A protein and the small-molecule ligand that binds it are described below.
Small molecule (SMILES): CC(=O)N[C@H]1[C@H](O[C@H]2[C@H](O)[C@@H](NC(C)=O)CO[C@@H]2CO)O[C@H](CO)[C@@H](O[C@@H]2O[C@H](CO[C@H]3O[C@H](CO)[C@@H](O)[C@H](O[C@H]4O[C@H](CO)[C@@H](O)[C@H](O)[C@@H]4O)[C@@H]3O)[C@@H](O)[C@H](O[C@H]3O[C@H](CO)[C@@H](O)[C@H](O)[C@@H]3O)[C@@H]2O)[C@@H]1O

Binding-site contacts:
Ligand atom C8 contacts residue ALA126 of chain 3.A at 3.9 Å (hydrophobic).
Ligand atom O6 contacts residue LEU28 of chain 2.B at 4.1 Å.
Ligand atom C8 contacts residue GLY125 of chain 3.A at 3.7 Å.
Ligand atom O7 contacts residue ASN62 of chain 3.B at 3.9 Å.
Ligand atom C8 contacts residue PRO8 of chain 3.B at 4.0 Å (hydrophobic).
Ligand atom O4 contacts residue LYS123 of chain 3.A at 4.3 Å.
Ligand atom C6 contacts residue PHE34 of chain 2.B at 3.7 Å (hydrophobic).
Ligand atom O6 contacts residue PRO8 of chain 3.B at 3.7 Å.
Ligand atom C3 contacts residue ASN62 of chain 3.B at 3.9 Å.
Ligand atom C7 contacts residue THR65 of chain 3.B at 4.4 Å.
Ligand atom C7 contacts residue GLU124 of chain 3.A at 3.8 Å.
Ligand atom O7 contacts residue ALA126 of chain 3.A at 4.3 Å.
Ligand atom C2 contacts residue ASN62 of chain 3.B at 2.5 Å.
Ligand atom N2 contacts residue GLU124 of chain 3.A at 4.1 Å.
Ligand atom C8 contacts residue THR65 of chain 3.B at 3.3 Å.
Ligand atom O7 contacts residue GLU124 of chain 3.A at 4.4 Å.
Ligand atom C5 contacts residue GLN7 of chain 3.B at 3.8 Å.
Ligand atom C5 contacts residue ASN62 of chain 3.B at 3.6 Å.
Ligand atom C8 contacts residue VAL148 of chain 3.A at 4.4 Å (hydrophobic).
Ligand atom O6 contacts residue PHE34 of chain 2.B at 4.0 Å.
Ligand atom O5 contacts residue ASN62 of chain 3.B at 2.2 Å (h-bond).
Ligand atom O7 contacts residue VAL148 of chain 3.A at 4.3 Å.
Ligand atom C8 contacts residue TRP30 of chain 2.B at 4.1 Å (hydrophobic).
Ligand atom O3 contacts residue GLU124 of chain 3.A at 3.5 Å (salt-bridge).
Ligand atom C4 contacts residue ASN62 of chain 3.B at 4.3 Å.
Ligand atom O6 contacts residue GLU124 of chain 3.A at 3.9 Å.
Ligand atom C1 contacts residue GLN7 of chain 3.B at 3.6 Å.
Ligand atom N2 contacts residue ASN62 of chain 3.B at 3.1 Å (h-bond).
Ligand atom O5 contacts residue GLN7 of chain 3.B at 2.8 Å (h-bond).
Ligand atom C7 contacts residue ASN62 of chain 3.B at 3.8 Å.
Ligand atom O7 contacts residue LEU38 of chain 3.A at 4.0 Å.
Ligand atom C6 contacts residue GLN7 of chain 3.B at 3.7 Å.
Ligand atom C1 contacts residue ASN62 of chain 3.B at 1.4 Å.
Ligand atom C6 contacts residue ALA6 of chain 3.B at 4.3 Å (hydrophobic).
Ligand atom O4 contacts residue PHE34 of chain 2.B at 4.1 Å.
Ligand atom C8 contacts residue GLU124 of chain 3.A at 3.4 Å.
Ligand atom C6 contacts residue LEU28 of chain 2.B at 4.5 Å (hydrophobic).
Ligand atom O6 contacts residue GLN7 of chain 3.B at 3.1 Å (h-bond).

Sequence of chain 3.A:
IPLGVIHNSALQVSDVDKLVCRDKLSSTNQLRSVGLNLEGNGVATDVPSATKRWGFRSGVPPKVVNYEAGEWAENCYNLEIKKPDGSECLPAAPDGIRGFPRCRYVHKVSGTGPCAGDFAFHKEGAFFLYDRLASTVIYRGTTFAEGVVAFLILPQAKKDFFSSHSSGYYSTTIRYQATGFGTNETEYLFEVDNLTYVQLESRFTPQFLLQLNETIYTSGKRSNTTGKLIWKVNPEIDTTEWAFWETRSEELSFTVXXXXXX

Sequence of chain 3.B:
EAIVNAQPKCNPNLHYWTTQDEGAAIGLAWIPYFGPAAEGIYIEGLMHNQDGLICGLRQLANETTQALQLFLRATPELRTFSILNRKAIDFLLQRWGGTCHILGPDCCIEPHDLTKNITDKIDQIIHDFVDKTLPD

Sequence of chain 2.B:
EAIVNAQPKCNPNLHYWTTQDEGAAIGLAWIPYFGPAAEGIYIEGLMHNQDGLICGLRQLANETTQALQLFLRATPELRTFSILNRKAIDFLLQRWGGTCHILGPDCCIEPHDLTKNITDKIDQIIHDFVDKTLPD